Binding-site contacts:
Ligand atom S7 contacts residue HIS91 of chain 1.A at 3.9 Å.
Ligand atom O9 contacts residue HIS91 of chain 1.A at 3.4 Å.
Ligand atom F13 contacts residue VAL141 of chain 1.A at 3.4 Å.
Ligand atom O19 contacts residue GLN89 of chain 1.A at 3.5 Å (h-bond).
Ligand atom N10 contacts residue THR198 of chain 1.A at 2.8 Å (h-bond).
Ligand atom O8 contacts residue THR198 of chain 1.A at 3.0 Å (h-bond).
Ligand atom C5 contacts residue HIS91 of chain 1.A at 3.5 Å.
Ligand atom N10 contacts residue HIS117 of chain 1.A at 3.3 Å (h-bond).
Ligand atom C17 contacts residue SER133 of chain 1.A at 3.9 Å.
Ligand atom F12 contacts residue ZN1 of chain 1.E at 3.6 Å.
Ligand atom O9 contacts residue VAL119 of chain 1.A at 3.8 Å.
Ligand atom C2 contacts residue LEU197 of chain 1.A at 3.8 Å (hydrophobic).
Ligand atom N10 contacts residue HIS91 of chain 1.A at 3.3 Å (h-bond).
Ligand atom O18 contacts residue SER130 of chain 1.A at 3.8 Å.
Ligand atom F13 contacts residue LEU197 of chain 1.A at 3.7 Å.
Ligand atom O9 contacts residue ZN1 of chain 1.E at 3.0 Å.
Ligand atom C6 contacts residue THR199 of chain 1.A at 3.8 Å.
Ligand atom N10 contacts residue HIS93 of chain 1.A at 3.4 Å (h-bond).
Ligand atom F12 contacts residue HIS91 of chain 1.A at 3.3 Å.
Ligand atom O9 contacts residue VAL141 of chain 1.A at 3.6 Å.
Ligand atom C4 contacts residue HIS91 of chain 1.A at 3.8 Å.
Ligand atom C5 contacts residue THR199 of chain 1.A at 3.3 Å.
Ligand atom S7 contacts residue HIS117 of chain 1.A at 3.8 Å.
Ligand atom O8 contacts residue LEU197 of chain 1.A at 3.4 Å.
Ligand atom C4 contacts residue THR199 of chain 1.A at 3.9 Å.
Ligand atom F12 contacts residue THR199 of chain 1.A at 3.1 Å.
Ligand atom C2 contacts residue VAL119 of chain 1.A at 3.7 Å (hydrophobic).
Ligand atom S7 contacts residue THR198 of chain 1.A at 3.8 Å.
Ligand atom N10 contacts residue ZN1 of chain 1.E at 2.0 Å.
Ligand atom O20 contacts residue VAL119 of chain 1.A at 3.5 Å.
Ligand atom S7 contacts residue ZN1 of chain 1.E at 3.0 Å.
Ligand atom O8 contacts residue TRP208 of chain 1.A at 3.4 Å.
Ligand atom F14 contacts residue VAL119 of chain 1.A at 3.2 Å.
Ligand atom C3 contacts residue LEU197 of chain 1.A at 3.8 Å (hydrophobic).
Ligand atom C3 contacts residue VAL119 of chain 1.A at 3.8 Å (hydrophobic).
Ligand atom O9 contacts residue HIS117 of chain 1.A at 3.3 Å (h-bond).
Ligand atom F11 contacts residue GLN89 of chain 1.A at 3.7 Å.
Ligand atom C17 contacts residue ALA129 of chain 1.A at 3.8 Å (hydrophobic).
Ligand atom O9 contacts residue TRP208 of chain 1.A at 3.8 Å.
Ligand atom F14 contacts residue LEU139 of chain 1.A at 3.3 Å.

Sequence of chain 1.A:
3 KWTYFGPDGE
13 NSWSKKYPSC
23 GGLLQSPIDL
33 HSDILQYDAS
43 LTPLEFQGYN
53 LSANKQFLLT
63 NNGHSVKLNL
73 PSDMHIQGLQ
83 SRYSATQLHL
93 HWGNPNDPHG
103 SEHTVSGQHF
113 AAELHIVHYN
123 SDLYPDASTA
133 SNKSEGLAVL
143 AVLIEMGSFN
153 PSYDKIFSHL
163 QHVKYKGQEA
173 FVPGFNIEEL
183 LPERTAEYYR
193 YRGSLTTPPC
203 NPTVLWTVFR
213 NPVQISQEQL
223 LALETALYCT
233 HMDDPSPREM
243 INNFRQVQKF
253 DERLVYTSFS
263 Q

A protein and the small-molecule ligand that binds it are described below.
Small molecule (SMILES): NS(=O)(=O)c1c(F)c(F)c(S(=O)(=O)CCO)c(F)c1F